Binding-site contacts:
Ligand atom C13 contacts residue ASP46 of chain 3.A at 3.7 Å.
Ligand atom C19 contacts residue TRP56 of chain 3.A at 3.4 Å (hydrophobic).
Ligand atom N18 contacts residue ILE48 of chain 3.A at 3.1 Å.
Ligand atom N08 contacts residue PHE422 of chain 3.A at 3.6 Å.
Ligand atom C02 contacts residue TRP56 of chain 3.A at 3.7 Å (hydrophobic).
Ligand atom S28 contacts residue TRP56 of chain 3.A at 3.8 Å.
Ligand atom N01 contacts residue PHE422 of chain 3.A at 2.7 Å (h-bond).
Ligand atom C10 contacts residue GLU421 of chain 3.A at 3.9 Å.
Ligand atom C25 contacts residue TRP56 of chain 3.A at 3.8 Å (hydrophobic).
Ligand atom S05 contacts residue PEG1 of chain 3.E at 3.6 Å.
Ligand atom C07 contacts residue GLU421 of chain 3.A at 3.7 Å.
Ligand atom C25 contacts residue ARG57 of chain 3.A at 3.7 Å.
Ligand atom C12 contacts residue ASP46 of chain 3.A at 3.7 Å.
Ligand atom C09 contacts residue PHE422 of chain 3.A at 3.8 Å (hydrophobic).
Ligand atom C06 contacts residue TRP56 of chain 3.A at 3.5 Å (hydrophobic).
Ligand atom C02 contacts residue SER103 of chain 3.A at 3.9 Å.
Ligand atom C22 contacts residue PHE104 of chain 3.A at 3.9 Å (hydrophobic).
Ligand atom N01 contacts residue SER103 of chain 3.A at 2.7 Å (h-bond).
Ligand atom C23 contacts residue ALA53 of chain 3.A at 3.7 Å (hydrophobic).
Ligand atom N03 contacts residue PHE422 of chain 3.A at 3.9 Å.
Ligand atom C19 contacts residue ILE48 of chain 3.A at 3.9 Å (hydrophobic).
Ligand atom C23 contacts residue PHE104 of chain 3.A at 3.8 Å (hydrophobic).
Ligand atom S05 contacts residue TRP56 of chain 3.A at 3.7 Å.
Ligand atom C09 contacts residue GLU421 of chain 3.A at 3.2 Å.
Ligand atom C10 contacts residue ASP46 of chain 3.A at 3.6 Å.
Ligand atom N01 contacts residue MET85 of chain 3.A at 3.6 Å.
Ligand atom C24 contacts residue TRP33 of chain 3.A at 3.7 Å (hydrophobic).
Ligand atom C27 contacts residue PHE104 of chain 3.A at 3.7 Å (hydrophobic).
Ligand atom S05 contacts residue ILE48 of chain 3.A at 3.9 Å.
Ligand atom C22 contacts residue TRP56 of chain 3.A at 3.7 Å (hydrophobic).
Ligand atom C04 contacts residue TRP56 of chain 3.A at 3.4 Å (hydrophobic).
Ligand atom C20 contacts residue TRP56 of chain 3.A at 3.6 Å (hydrophobic).
Ligand atom N01 contacts residue TRP56 of chain 3.A at 3.9 Å.
Ligand atom C06 contacts residue GLU421 of chain 3.A at 3.5 Å.
Ligand atom N18 contacts residue TRP56 of chain 3.A at 3.4 Å.
Ligand atom N03 contacts residue TRP56 of chain 3.A at 3.6 Å.
Ligand atom C21 contacts residue TRP56 of chain 3.A at 3.6 Å (hydrophobic).
Ligand atom C02 contacts residue PHE422 of chain 3.A at 3.8 Å (hydrophobic).
Ligand atom C15 contacts residue PHE44 of chain 3.A at 3.8 Å (hydrophobic).
Ligand atom O17 contacts residue GLU421 of chain 3.A at 3.5 Å.

The small molecule below binds the protein below.
Small molecule (SMILES): Nc1nc(SCC(=O)NCCN2CCCCC2)nc2sc3c(c12)CCCCC3

Sequence of chain 3.A:
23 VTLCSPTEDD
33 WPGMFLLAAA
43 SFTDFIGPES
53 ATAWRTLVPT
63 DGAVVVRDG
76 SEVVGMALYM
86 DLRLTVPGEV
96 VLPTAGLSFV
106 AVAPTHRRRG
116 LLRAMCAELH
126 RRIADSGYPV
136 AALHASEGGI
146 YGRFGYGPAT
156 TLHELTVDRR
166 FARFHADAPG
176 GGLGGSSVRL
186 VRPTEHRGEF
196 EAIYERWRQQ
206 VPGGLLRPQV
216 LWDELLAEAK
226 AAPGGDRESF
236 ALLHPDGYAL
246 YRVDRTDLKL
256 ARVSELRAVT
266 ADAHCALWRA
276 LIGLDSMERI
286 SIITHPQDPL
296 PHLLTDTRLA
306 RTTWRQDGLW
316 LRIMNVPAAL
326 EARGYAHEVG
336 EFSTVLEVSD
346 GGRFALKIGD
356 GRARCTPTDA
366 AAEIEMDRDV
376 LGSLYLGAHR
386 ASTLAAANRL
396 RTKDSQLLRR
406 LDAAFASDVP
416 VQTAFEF